Sequence of chain 1.A:
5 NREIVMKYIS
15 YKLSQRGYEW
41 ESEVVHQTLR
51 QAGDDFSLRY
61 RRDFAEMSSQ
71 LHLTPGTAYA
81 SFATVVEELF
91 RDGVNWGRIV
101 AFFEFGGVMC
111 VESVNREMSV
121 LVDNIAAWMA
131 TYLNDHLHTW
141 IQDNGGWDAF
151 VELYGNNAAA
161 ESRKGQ

Binding-site contacts:
Ligand atom C64 contacts residue ASN157 of chain 1.A at 3.0 Å.
Ligand atom N32 contacts residue GLY97 of chain 1.A at 3.4 Å.
Ligand atom C63 contacts residue TYR154 of chain 1.A at 3.4 Å (hydrophobic).
Ligand atom C39 contacts residue GLU161 of chain 1.A at 3.5 Å.
Ligand atom C64 contacts residue TYR154 of chain 1.A at 3.4 Å (hydrophobic).
Ligand atom F46 contacts residue LEU153 of chain 1.A at 3.1 Å.
Ligand atom O49 contacts residue PHE150 of chain 1.A at 3.5 Å.
Ligand atom C64 contacts residue ASN156 of chain 1.A at 3.6 Å.
Ligand atom F47 contacts residue LEU153 of chain 1.A at 2.4 Å.
Ligand atom O35 contacts residue ASN95 of chain 1.A at 3.2 Å (h-bond).
Ligand atom S34 contacts residue ASN95 of chain 1.A at 3.5 Å (h-bond).
Ligand atom C66 contacts residue TYR154 of chain 1.A at 3.3 Å (hydrophobic).
Ligand atom N62 contacts residue TYR154 of chain 1.A at 2.9 Å (h-bond).
Ligand atom O49 contacts residue VAL100 of chain 1.A at 3.2 Å.
Ligand atom C58 contacts residue PHE56 of chain 1.A at 3.3 Å (hydrophobic).
Ligand atom F47 contacts residue TRP96 of chain 1.A at 3.5 Å.
Ligand atom C3 contacts residue TYR60 of chain 1.A at 3.2 Å (hydrophobic).
Ligand atom O49 contacts residue GLY97 of chain 1.A at 3.6 Å (h-bond).
Ligand atom N32 contacts residue ASN95 of chain 1.A at 3.2 Å (h-bond).
Ligand atom C44 contacts residue LEU153 of chain 1.A at 3.4 Å (hydrophobic).
Ligand atom F46 contacts residue GLU161 of chain 1.A at 3.5 Å.
Ligand atom C51 contacts residue GLU161 of chain 1.A at 3.4 Å.
Ligand atom N50 contacts residue GLU161 of chain 1.A at 3.7 Å.
Ligand atom C64 contacts residue GLY155 of chain 1.A at 3.4 Å.
Ligand atom C67 contacts residue TYR154 of chain 1.A at 3.4 Å (hydrophobic).
Ligand atom O48 contacts residue ALA52 of chain 1.A at 3.4 Å.
Ligand atom O65 contacts residue TYR154 of chain 1.A at 3.7 Å.
Ligand atom C63 contacts residue ASN156 of chain 1.A at 3.2 Å.
Ligand atom C57 contacts residue PHE56 of chain 1.A at 3.7 Å (hydrophobic).
Ligand atom O49 contacts residue TRP96 of chain 1.A at 3.5 Å (h-bond).
Ligand atom C42 contacts residue GLY97 of chain 1.A at 3.6 Å.
Ligand atom C52 contacts residue GLU161 of chain 1.A at 3.6 Å.
Ligand atom F45 contacts residue PHE150 of chain 1.A at 3.0 Å.
Ligand atom F46 contacts residue TYR154 of chain 1.A at 3.2 Å.
Ligand atom C4 contacts residue TYR60 of chain 1.A at 3.5 Å (hydrophobic).
Ligand atom C6 contacts residue GLY97 of chain 1.A at 3.7 Å.
Ligand atom F45 contacts residue TYR154 of chain 1.A at 3.4 Å.
Ligand atom O28 contacts residue PHE105 of chain 1.A at 3.4 Å.
Ligand atom F47 contacts residue PHE150 of chain 1.A at 3.6 Å.
Ligand atom O35 contacts residue GLY97 of chain 1.A at 3.1 Å (h-bond).

This protein binds this small molecule.
Small molecule (SMILES): COc1cc2c(cc1[C@H](CN1CCCC1)c1ccc(-c3ccc(C(=O)NS(=O)(=O)c4ccc(N[C@H](CCN5CCOCC5)CSc5ccccc5)c(S(=O)(=O)C(F)(F)F)c4)cc3)cc1)OCO2